Binding-site contacts:
Ligand atom C15 contacts residue TYR38 of chain 1.A at 3.8 Å (hydrophobic).
Ligand atom C14 contacts residue VAL246 of chain 1.A at 4.0 Å (hydrophobic).
Ligand atom C17 contacts residue TYR254 of chain 1.A at 3.4 Å (hydrophobic).
Ligand atom O13 contacts residue VAL246 of chain 1.A at 3.4 Å.
Ligand atom C15 contacts residue SER123 of chain 1.A at 3.9 Å.
Ligand atom O92 contacts residue ILE31 of chain 1.A at 4.0 Å.
Ligand atom C7 contacts residue SER198 of chain 1.A at 3.4 Å.
Ligand atom C16 contacts residue ARG251 of chain 1.A at 3.6 Å.
Ligand atom C15 contacts residue ARG251 of chain 1.A at 3.8 Å.
Ligand atom O72 contacts residue SER123 of chain 1.A at 3.4 Å (h-bond).
Ligand atom C14 contacts residue ARG251 of chain 1.A at 3.8 Å.
Ligand atom O71 contacts residue SER198 of chain 1.A at 3.3 Å (h-bond).
Ligand atom C17 contacts residue ARG42 of chain 1.A at 3.4 Å.
Ligand atom C2 contacts residue PHE34 of chain 1.A at 3.7 Å (hydrophobic).
Ligand atom C7 contacts residue SER123 of chain 1.A at 3.2 Å.
Ligand atom C1 contacts residue PHE34 of chain 1.A at 3.5 Å (hydrophobic).
Ligand atom O13 contacts residue ASP250 of chain 1.A at 3.5 Å (salt-bridge).
Ligand atom C12 contacts residue PHE245 of chain 1.A at 3.8 Å (hydrophobic).
Ligand atom O71 contacts residue SER123 of chain 1.A at 2.7 Å (h-bond).
Ligand atom C16 contacts residue TYR38 of chain 1.A at 4.0 Å (hydrophobic).
Ligand atom O72 contacts residue ARG251 of chain 1.A at 4.0 Å.
Ligand atom O13 contacts residue PHE245 of chain 1.A at 3.2 Å (h-bond).
Ligand atom O91 contacts residue GLY327 of chain 1.A at 2.9 Å (h-bond).
Ligand atom C16 contacts residue ASP250 of chain 1.A at 4.0 Å.
Ligand atom C17 contacts residue TYR38 of chain 1.A at 3.9 Å (hydrophobic).
Ligand atom O91 contacts residue TYR329 of chain 1.A at 4.0 Å.
Ligand atom O31 contacts residue TYR134 of chain 1.A at 2.8 Å (h-bond).
Ligand atom C18 contacts residue TYR134 of chain 1.A at 3.3 Å (hydrophobic).
Ligand atom O91 contacts residue VAL326 of chain 1.A at 3.6 Å.
Ligand atom C3 contacts residue TYR134 of chain 1.A at 3.6 Å (hydrophobic).
Ligand atom O31 contacts residue ILE133 of chain 1.A at 3.7 Å.
Ligand atom C19 contacts residue GLY327 of chain 1.A at 4.0 Å.
Ligand atom C1 contacts residue TYR38 of chain 1.A at 4.0 Å (hydrophobic).
Ligand atom C18 contacts residue ASP197 of chain 1.A at 3.4 Å.
Ligand atom C17 contacts residue ARG251 of chain 1.A at 3.8 Å.
Ligand atom C18 contacts residue SER198 of chain 1.A at 3.8 Å.
Ligand atom O72 contacts residue SER198 of chain 1.A at 3.0 Å (h-bond).
Ligand atom C18 contacts residue TYR329 of chain 1.A at 3.6 Å (hydrophobic).
Ligand atom C17 contacts residue ASP250 of chain 1.A at 3.6 Å.
Ligand atom O71 contacts residue GLY122 of chain 1.A at 3.2 Å.

This protein binds this small molecule.
Small molecule (SMILES): C=C1C[C@]23C[C@@]1(O)CC[C@H]2[C@@]12C=C[C@H](O)[C@@](C)(C(=O)O1)[C@H]2[C@@H]3C(=O)O

Sequence of chain 1.A:
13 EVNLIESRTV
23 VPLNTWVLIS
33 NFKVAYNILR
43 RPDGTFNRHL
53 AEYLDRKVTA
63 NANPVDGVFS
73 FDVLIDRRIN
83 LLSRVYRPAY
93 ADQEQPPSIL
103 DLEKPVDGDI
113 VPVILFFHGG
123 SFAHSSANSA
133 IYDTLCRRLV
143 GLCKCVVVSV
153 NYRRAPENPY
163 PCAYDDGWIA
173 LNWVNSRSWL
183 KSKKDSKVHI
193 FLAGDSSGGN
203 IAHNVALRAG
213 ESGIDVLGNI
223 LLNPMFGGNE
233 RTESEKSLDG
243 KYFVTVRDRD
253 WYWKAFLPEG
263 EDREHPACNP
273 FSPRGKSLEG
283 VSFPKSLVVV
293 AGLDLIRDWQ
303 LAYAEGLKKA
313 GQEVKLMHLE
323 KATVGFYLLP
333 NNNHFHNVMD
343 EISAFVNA